Sequence of chain 1.B:
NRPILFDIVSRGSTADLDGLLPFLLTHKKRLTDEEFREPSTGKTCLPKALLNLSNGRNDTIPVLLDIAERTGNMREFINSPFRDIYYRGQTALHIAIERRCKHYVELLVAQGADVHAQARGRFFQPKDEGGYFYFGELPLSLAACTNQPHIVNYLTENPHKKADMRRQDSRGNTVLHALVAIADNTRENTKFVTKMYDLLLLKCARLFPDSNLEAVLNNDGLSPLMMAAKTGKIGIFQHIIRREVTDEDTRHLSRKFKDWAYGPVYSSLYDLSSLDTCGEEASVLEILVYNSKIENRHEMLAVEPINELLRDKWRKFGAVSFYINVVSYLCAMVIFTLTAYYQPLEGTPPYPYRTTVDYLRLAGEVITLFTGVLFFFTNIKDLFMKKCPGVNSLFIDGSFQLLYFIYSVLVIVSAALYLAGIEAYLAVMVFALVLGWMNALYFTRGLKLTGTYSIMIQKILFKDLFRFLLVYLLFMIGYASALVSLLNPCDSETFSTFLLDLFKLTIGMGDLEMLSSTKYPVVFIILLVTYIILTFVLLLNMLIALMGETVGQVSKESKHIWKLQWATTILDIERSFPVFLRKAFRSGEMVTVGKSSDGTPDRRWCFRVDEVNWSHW

Binding-site contacts:
Ligand atom O28 contacts residue GLN550 of chain 1.B at 3.5 Å (h-bond).
Ligand atom CL34 contacts residue ASN528 of chain 1.B at 3.7 Å.
Ligand atom C24 contacts residue ASN474 of chain 1.B at 3.9 Å.
Ligand atom C23 contacts residue TYR591 of chain 1.B at 3.3 Å (hydrophobic).
Ligand atom O28 contacts residue ASP531 of chain 1.B at 3.2 Å (salt-bridge).
Ligand atom C35 contacts residue PHE524 of chain 1.B at 3.0 Å (hydrophobic).
Ligand atom C04 contacts residue SER470 of chain 1.B at 3.7 Å.
Ligand atom O31 contacts residue GLN550 of chain 1.B at 3.7 Å.
Ligand atom C38 contacts residue TYR591 of chain 1.B at 3.4 Å (hydrophobic).
Ligand atom N19 contacts residue ASN474 of chain 1.B at 3.6 Å.
Ligand atom N29 contacts residue ASN528 of chain 1.B at 3.7 Å.
Ligand atom N06 contacts residue ASN474 of chain 1.B at 3.5 Å (h-bond).
Ligand atom C09 contacts residue ASN474 of chain 1.B at 3.1 Å.
Ligand atom O42 contacts residue ASN474 of chain 1.B at 2.7 Å (h-bond).
Ligand atom C36 contacts residue PHE524 of chain 1.B at 3.4 Å (hydrophobic).
Ligand atom O41 contacts residue THR527 of chain 1.B at 3.1 Å.
Ligand atom O40 contacts residue TYR553 of chain 1.B at 3.2 Å.
Ligand atom C03 contacts residue PHE748 of chain 1.B at 3.8 Å (hydrophobic).
Ligand atom S30 contacts residue TYR553 of chain 1.B at 3.5 Å.
Ligand atom C18 contacts residue ASN474 of chain 1.B at 3.1 Å.
Ligand atom C05 contacts residue ASN474 of chain 1.B at 3.8 Å.
Ligand atom C32 contacts residue TYR553 of chain 1.B at 3.7 Å (hydrophobic).
Ligand atom S16 contacts residue LEU523 of chain 1.B at 3.5 Å.
Ligand atom C38 contacts residue PHE592 of chain 1.B at 3.8 Å (hydrophobic).
Ligand atom O40 contacts residue ASN528 of chain 1.B at 3.2 Å (h-bond).
Ligand atom O31 contacts residue TYR553 of chain 1.B at 3.0 Å.
Ligand atom C13 contacts residue THR520 of chain 1.B at 3.6 Å.
Ligand atom O31 contacts residue PHE549 of chain 1.B at 3.2 Å (h-bond).
Ligand atom C03 contacts residue SER470 of chain 1.B at 3.3 Å.
Ligand atom C33 contacts residue PHE524 of chain 1.B at 3.5 Å (hydrophobic).
Ligand atom C39 contacts residue TYR591 of chain 1.B at 3.4 Å (hydrophobic).
Ligand atom C39 contacts residue TYR553 of chain 1.B at 3.6 Å (hydrophobic).
Ligand atom O40 contacts residue PHE549 of chain 1.B at 3.7 Å.
Ligand atom CL34 contacts residue THR527 of chain 1.B at 3.6 Å.
Ligand atom C24 contacts residue TYR591 of chain 1.B at 3.3 Å (hydrophobic).
Ligand atom CL37 contacts residue PHE524 of chain 1.B at 3.6 Å.
Ligand atom CL34 contacts residue PHE524 of chain 1.B at 3.6 Å.
Ligand atom CL37 contacts residue ASN474 of chain 1.B at 3.7 Å.
Ligand atom O42 contacts residue ILE744 of chain 1.B at 3.5 Å.
Ligand atom C12 contacts residue TYR478 of chain 1.B at 3.9 Å (hydrophobic).

This protein binds this small molecule.
Small molecule (SMILES): CC(C)C[C@H](NC(=O)c1cc2ccccc2s1)C(=O)N1CCN(C(=O)[C@H](CO)NS(=O)(=O)c2ccc(Cl)cc2Cl)CC1